Binding-site contacts:
Ligand atom O4 contacts residue MET487 of chain 1.C at 3.2 Å.
Ligand atom O2 contacts residue PRO485 of chain 1.C at 2.6 Å (h-bond).
Ligand atom C13 contacts residue LEU750 of chain 1.C at 3.9 Å (hydrophobic).
Ligand atom O3 contacts residue SER720 of chain 1.B at 3.7 Å.
Ligand atom C2 contacts residue GLY722 of chain 1.B at 3.5 Å.
Ligand atom S1 contacts residue SER488 of chain 1.C at 3.6 Å (h-bond).
Ligand atom C7 contacts residue ILE472 of chain 1.B at 3.5 Å (hydrophobic).
Ligand atom C11 contacts residue MET487 of chain 1.C at 3.9 Å (hydrophobic).
Ligand atom O2 contacts residue MET487 of chain 1.C at 3.3 Å (h-bond).
Ligand atom C8 contacts residue SER745 of chain 1.C at 3.8 Å.
Ligand atom C11 contacts residue SER720 of chain 1.B at 3.9 Å.
Ligand atom N2 contacts residue SER720 of chain 1.B at 3.7 Å.
Ligand atom C3 contacts residue SER745 of chain 1.C at 3.5 Å.
Ligand atom C10 contacts residue SER720 of chain 1.B at 3.8 Å.
Ligand atom C6 contacts residue LEU742 of chain 1.C at 3.6 Å (hydrophobic).
Ligand atom N1 contacts residue PRO485 of chain 1.C at 2.9 Å (h-bond).
Ligand atom C3 contacts residue LYS721 of chain 1.B at 3.2 Å.
Ligand atom CL contacts residue ASP751 of chain 1.C at 2.8 Å.
Ligand atom C11 contacts residue PHE486 of chain 1.C at 3.4 Å (hydrophobic).
Ligand atom C12 contacts residue PHE486 of chain 1.C at 3.5 Å (hydrophobic).
Ligand atom O2 contacts residue PHE486 of chain 1.C at 3.7 Å.
Ligand atom O4 contacts residue PHE486 of chain 1.C at 3.1 Å (h-bond).
Ligand atom C7 contacts residue LEU742 of chain 1.C at 3.7 Å (hydrophobic).
Ligand atom N3 contacts residue ASP751 of chain 1.C at 2.8 Å (salt-bridge).
Ligand atom CL contacts residue LEU750 of chain 1.C at 3.4 Å.
Ligand atom C3 contacts residue GLY722 of chain 1.B at 3.6 Å.
Ligand atom O2 contacts residue SER488 of chain 1.C at 3.5 Å (h-bond).
Ligand atom C14 contacts residue LEU750 of chain 1.C at 3.9 Å (hydrophobic).
Ligand atom C14 contacts residue SER745 of chain 1.C at 3.1 Å.
Ligand atom C5 contacts residue SER745 of chain 1.C at 3.5 Å.
Ligand atom C6 contacts residue SER745 of chain 1.C at 3.2 Å.
Ligand atom S1 contacts residue PRO485 of chain 1.C at 3.2 Å (h-bond).
Ligand atom C3 contacts residue SER720 of chain 1.B at 3.4 Å.
Ligand atom C10 contacts residue SER745 of chain 1.C at 3.3 Å.
Ligand atom C4 contacts residue SER745 of chain 1.C at 2.9 Å.
Ligand atom N2 contacts residue SER745 of chain 1.C at 2.6 Å (h-bond).
Ligand atom C9 contacts residue PRO485 of chain 1.C at 3.8 Å (hydrophobic).
Ligand atom C14 contacts residue SER720 of chain 1.B at 3.8 Å.
Ligand atom C5 contacts residue LEU742 of chain 1.C at 3.4 Å (hydrophobic).
Ligand atom O1 contacts residue SER488 of chain 1.C at 2.9 Å (h-bond).

A small-molecule ligand and the protein it binds are described below.
Small molecule (SMILES): NS(=O)(=O)c1cc2c(cc1Cl)N[C@H]([C@H]1C[C@H]3C=C[C@@H]1C3)NS2(=O)=O

Sequence of chain 1.B:
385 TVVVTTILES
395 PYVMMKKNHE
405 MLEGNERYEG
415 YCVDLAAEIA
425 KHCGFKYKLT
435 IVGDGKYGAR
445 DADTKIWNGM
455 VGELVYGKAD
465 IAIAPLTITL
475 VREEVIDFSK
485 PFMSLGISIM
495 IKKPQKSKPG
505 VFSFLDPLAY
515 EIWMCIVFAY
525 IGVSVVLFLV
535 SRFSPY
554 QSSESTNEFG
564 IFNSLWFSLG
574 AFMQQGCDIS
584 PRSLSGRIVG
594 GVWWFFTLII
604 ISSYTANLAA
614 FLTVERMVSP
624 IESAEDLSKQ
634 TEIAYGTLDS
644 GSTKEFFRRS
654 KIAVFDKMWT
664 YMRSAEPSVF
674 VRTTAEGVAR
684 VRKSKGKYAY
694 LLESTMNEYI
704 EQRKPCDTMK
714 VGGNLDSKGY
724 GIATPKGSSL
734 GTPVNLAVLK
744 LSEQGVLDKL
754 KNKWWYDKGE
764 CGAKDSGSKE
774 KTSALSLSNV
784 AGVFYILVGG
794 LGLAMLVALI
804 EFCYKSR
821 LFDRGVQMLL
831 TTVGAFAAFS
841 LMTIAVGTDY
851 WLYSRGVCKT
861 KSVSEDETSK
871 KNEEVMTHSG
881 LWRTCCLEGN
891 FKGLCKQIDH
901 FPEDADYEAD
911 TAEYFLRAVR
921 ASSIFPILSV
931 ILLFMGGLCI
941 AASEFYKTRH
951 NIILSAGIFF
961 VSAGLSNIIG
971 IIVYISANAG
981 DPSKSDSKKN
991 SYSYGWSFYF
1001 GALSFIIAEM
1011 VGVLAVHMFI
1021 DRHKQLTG

Sequence of chain 1.C:
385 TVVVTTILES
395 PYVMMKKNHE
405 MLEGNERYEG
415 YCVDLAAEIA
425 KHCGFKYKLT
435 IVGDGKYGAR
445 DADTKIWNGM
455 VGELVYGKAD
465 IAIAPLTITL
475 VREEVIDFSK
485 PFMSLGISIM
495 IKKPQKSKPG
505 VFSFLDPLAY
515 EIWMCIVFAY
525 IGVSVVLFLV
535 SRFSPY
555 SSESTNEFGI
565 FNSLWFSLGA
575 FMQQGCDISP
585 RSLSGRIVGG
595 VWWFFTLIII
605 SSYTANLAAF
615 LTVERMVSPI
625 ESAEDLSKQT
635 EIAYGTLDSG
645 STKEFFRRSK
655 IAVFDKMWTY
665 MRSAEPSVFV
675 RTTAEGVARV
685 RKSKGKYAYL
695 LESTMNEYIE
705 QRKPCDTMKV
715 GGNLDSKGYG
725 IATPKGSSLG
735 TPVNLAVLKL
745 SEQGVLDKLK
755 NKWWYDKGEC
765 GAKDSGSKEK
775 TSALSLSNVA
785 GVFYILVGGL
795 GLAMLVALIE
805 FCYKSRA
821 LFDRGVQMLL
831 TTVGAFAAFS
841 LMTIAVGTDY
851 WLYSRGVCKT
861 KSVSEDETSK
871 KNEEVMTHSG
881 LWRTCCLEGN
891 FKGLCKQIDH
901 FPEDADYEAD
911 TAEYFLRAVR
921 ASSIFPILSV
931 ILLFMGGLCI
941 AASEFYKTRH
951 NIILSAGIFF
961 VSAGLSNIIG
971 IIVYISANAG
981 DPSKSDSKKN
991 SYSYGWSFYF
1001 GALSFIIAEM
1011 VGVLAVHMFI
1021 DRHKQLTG